A protein and the small-molecule ligand that binds it are described below.
Small molecule (SMILES): CCCCCC[P](=O)(O)O[C@@H]1C[C@H](C)CC[C@H]1C(C)C

Binding-site contacts:
Ligand atom C5 contacts residue LEU317 of chain 1.A at 3.8 Å (hydrophobic).
Ligand atom O2 contacts residue GLY137 of chain 1.A at 3.4 Å.
Ligand atom C3 contacts residue LEU319 of chain 1.A at 4.0 Å (hydrophobic).
Ligand atom O2 contacts residue GLY139 of chain 1.A at 2.7 Å (h-bond).
Ligand atom C6 contacts residue PRO261 of chain 1.A at 4.0 Å (hydrophobic).
Ligand atom O1 contacts residue HIS464 of chain 1.A at 3.1 Å (h-bond).
Ligand atom C8 contacts residue GLU223 of chain 1.A at 3.4 Å.
Ligand atom O1 contacts residue SER224 of chain 1.A at 2.5 Å (h-bond).
Ligand atom C4 contacts residue MET228 of chain 1.A at 3.8 Å (hydrophobic).
Ligand atom O2 contacts residue GLY138 of chain 1.A at 3.2 Å (h-bond).
Ligand atom C5 contacts residue LEU319 of chain 1.A at 3.8 Å (hydrophobic).
Ligand atom O2 contacts residue ALA225 of chain 1.A at 3.0 Å (h-bond).
Ligand atom C4 contacts residue LEU319 of chain 1.A at 4.0 Å (hydrophobic).
Ligand atom C2 contacts residue PHE430 of chain 1.A at 4.0 Å (hydrophobic).
Ligand atom P1 contacts residue SER224 of chain 1.A at 1.6 Å.
Ligand atom C6 contacts residue LEU317 of chain 1.A at 4.1 Å (hydrophobic).
Ligand atom C16 contacts residue PHE311 of chain 1.A at 3.8 Å (hydrophobic).
Ligand atom P1 contacts residue GLY139 of chain 1.A at 3.7 Å.
Ligand atom C1 contacts residue HIS464 of chain 1.A at 3.7 Å.
Ligand atom C2 contacts residue GLY139 of chain 1.A at 4.0 Å.
Ligand atom C8 contacts residue GLY137 of chain 1.A at 3.4 Å.
Ligand atom C3 contacts residue PHE430 of chain 1.A at 4.0 Å (hydrophobic).
Ligand atom C10 contacts residue SER465 of chain 1.A at 4.1 Å.
Ligand atom P1 contacts residue ALA225 of chain 1.A at 3.5 Å.
Ligand atom C4 contacts residue PHE430 of chain 1.A at 4.0 Å (hydrophobic).
Ligand atom C6 contacts residue LEU322 of chain 1.A at 4.1 Å (hydrophobic).
Ligand atom C13 contacts residue GLU223 of chain 1.A at 3.5 Å.
Ligand atom C9 contacts residue GLY137 of chain 1.A at 3.2 Å.
Ligand atom C1 contacts residue GLY139 of chain 1.A at 3.9 Å.
Ligand atom C15 contacts residue PHE311 of chain 1.A at 4.0 Å (hydrophobic).
Ligand atom O2 contacts residue SER224 of chain 1.A at 2.5 Å (h-bond).
Ligand atom C13 contacts residue GLY137 of chain 1.A at 3.3 Å.
Ligand atom C2 contacts residue SER224 of chain 1.A at 3.1 Å.
Ligand atom C8 contacts residue SER224 of chain 1.A at 3.9 Å.
Ligand atom C1 contacts residue SER224 of chain 1.A at 2.6 Å.
Ligand atom C16 contacts residue GLY138 of chain 1.A at 4.0 Å.
Ligand atom P1 contacts residue HIS464 of chain 1.A at 3.6 Å.
Ligand atom C16 contacts residue GLY139 of chain 1.A at 3.7 Å.
Ligand atom C1 contacts residue PHE360 of chain 1.A at 4.0 Å (hydrophobic).
Ligand atom C7 contacts residue SER224 of chain 1.A at 3.7 Å.

Sequence of chain 1.A:
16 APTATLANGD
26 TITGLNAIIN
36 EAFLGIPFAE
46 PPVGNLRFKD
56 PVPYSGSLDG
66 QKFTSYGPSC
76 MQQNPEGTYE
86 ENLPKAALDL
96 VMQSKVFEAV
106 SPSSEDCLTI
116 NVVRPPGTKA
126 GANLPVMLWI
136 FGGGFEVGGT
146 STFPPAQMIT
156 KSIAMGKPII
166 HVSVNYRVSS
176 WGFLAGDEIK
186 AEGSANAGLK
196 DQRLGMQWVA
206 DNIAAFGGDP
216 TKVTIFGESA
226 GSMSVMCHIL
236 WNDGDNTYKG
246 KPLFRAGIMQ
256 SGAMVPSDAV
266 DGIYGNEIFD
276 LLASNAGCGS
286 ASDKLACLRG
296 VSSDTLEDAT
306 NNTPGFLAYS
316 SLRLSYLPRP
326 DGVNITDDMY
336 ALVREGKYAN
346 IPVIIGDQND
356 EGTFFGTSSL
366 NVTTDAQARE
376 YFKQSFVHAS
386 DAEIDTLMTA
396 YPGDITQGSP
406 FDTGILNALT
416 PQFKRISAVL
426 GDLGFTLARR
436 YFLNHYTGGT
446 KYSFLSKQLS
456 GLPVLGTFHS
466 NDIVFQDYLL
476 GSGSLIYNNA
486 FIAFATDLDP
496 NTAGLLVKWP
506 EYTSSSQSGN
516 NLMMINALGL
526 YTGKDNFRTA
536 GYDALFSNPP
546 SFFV